The protein below binds the small molecule below.
Small molecule (SMILES): N=c1ccn([C@H]2C[C@H](O[P](=O)(O)OC[C@H]3O[C@@H](n4cnc5c(N)ncnc54)C[C@@H]3O[P](=O)(O)OC[C@H]3O[C@@H](n4cnc5c(N)ncnc54)C[C@@H]3O[P](=O)(O)OC[C@H]3O[C@@H](n4cnc5c(N)ncnc54)C[C@@H]3O)[C@@H](COP(=O)=O)O2)c(=O)[nH]1

Binding-site contacts:
Ligand atom N3 contacts residue TRP60 of chain 55.A at 3.0 Å.
Ligand atom OP1 contacts residue ASN275 of chain 55.A at 4.5 Å.
Ligand atom OP2 contacts residue ARG534 of chain 55.A at 3.6 Å.
Ligand atom O3' contacts residue GLN137 of chain 55.A at 2.1 Å (h-bond).
Ligand atom O4' contacts residue TRP60 of chain 55.A at 4.2 Å.
Ligand atom N9 contacts residue TRP60 of chain 55.A at 3.8 Å.
Ligand atom C4 contacts residue TRP60 of chain 55.A at 3.5 Å (hydrophobic).
Ligand atom OP2 contacts residue PRO276 of chain 55.A at 3.9 Å.
Ligand atom OP1 contacts residue GLN137 of chain 55.A at 4.4 Å.
Ligand atom OP1 contacts residue PRO276 of chain 55.A at 3.1 Å.
Ligand atom C1' contacts residue GLN137 of chain 55.A at 4.0 Å.
Ligand atom O3' contacts residue TRP60 of chain 55.A at 4.4 Å.
Ligand atom C1' contacts residue TRP60 of chain 55.A at 3.5 Å (hydrophobic).
Ligand atom P contacts residue PRO276 of chain 55.A at 3.8 Å.
Ligand atom O5' contacts residue TRP60 of chain 55.A at 3.8 Å.
Ligand atom C2' contacts residue TRP60 of chain 55.A at 4.1 Å (hydrophobic).
Ligand atom C6 contacts residue TRP60 of chain 55.A at 3.4 Å (hydrophobic).
Ligand atom OP2 contacts residue ASN139 of chain 55.A at 3.3 Å (h-bond).
Ligand atom O3' contacts residue PRO276 of chain 55.A at 3.4 Å.
Ligand atom C5 contacts residue TRP60 of chain 55.A at 3.8 Å (hydrophobic).
Ligand atom P contacts residue GLN137 of chain 55.A at 3.5 Å.
Ligand atom C5' contacts residue PRO276 of chain 55.A at 3.7 Å (hydrophobic).
Ligand atom C4' contacts residue PRO276 of chain 55.A at 3.7 Å (hydrophobic).
Ligand atom N6 contacts residue GLY57 of chain 55.A at 3.7 Å.
Ligand atom OP2 contacts residue GLN137 of chain 55.A at 3.8 Å.
Ligand atom N6 contacts residue TRP60 of chain 55.A at 3.0 Å.
Ligand atom N6 contacts residue ASP58 of chain 55.A at 4.3 Å.
Ligand atom N1 contacts residue TRP60 of chain 55.A at 3.5 Å.
Ligand atom O5' contacts residue PRO276 of chain 55.A at 2.8 Å.
Ligand atom C8 contacts residue TRP60 of chain 55.A at 4.4 Å (hydrophobic).
Ligand atom C2 contacts residue TRP60 of chain 55.A at 3.4 Å (hydrophobic).
Ligand atom OP1 contacts residue ASN139 of chain 55.A at 3.1 Å (h-bond).
Ligand atom OP2 contacts residue TRP60 of chain 55.A at 4.4 Å.
Ligand atom C4' contacts residue GLN137 of chain 55.A at 4.1 Å.
Ligand atom C3' contacts residue GLN137 of chain 55.A at 2.6 Å.
Ligand atom C3' contacts residue PRO276 of chain 55.A at 3.2 Å (hydrophobic).
Ligand atom C2' contacts residue GLN137 of chain 55.A at 2.9 Å.
Ligand atom N7 contacts residue TRP60 of chain 55.A at 3.9 Å.
Ligand atom O5' contacts residue GLN137 of chain 55.A at 4.3 Å.
Ligand atom P contacts residue ASN139 of chain 55.A at 3.7 Å.

Sequence of chain 55.A:
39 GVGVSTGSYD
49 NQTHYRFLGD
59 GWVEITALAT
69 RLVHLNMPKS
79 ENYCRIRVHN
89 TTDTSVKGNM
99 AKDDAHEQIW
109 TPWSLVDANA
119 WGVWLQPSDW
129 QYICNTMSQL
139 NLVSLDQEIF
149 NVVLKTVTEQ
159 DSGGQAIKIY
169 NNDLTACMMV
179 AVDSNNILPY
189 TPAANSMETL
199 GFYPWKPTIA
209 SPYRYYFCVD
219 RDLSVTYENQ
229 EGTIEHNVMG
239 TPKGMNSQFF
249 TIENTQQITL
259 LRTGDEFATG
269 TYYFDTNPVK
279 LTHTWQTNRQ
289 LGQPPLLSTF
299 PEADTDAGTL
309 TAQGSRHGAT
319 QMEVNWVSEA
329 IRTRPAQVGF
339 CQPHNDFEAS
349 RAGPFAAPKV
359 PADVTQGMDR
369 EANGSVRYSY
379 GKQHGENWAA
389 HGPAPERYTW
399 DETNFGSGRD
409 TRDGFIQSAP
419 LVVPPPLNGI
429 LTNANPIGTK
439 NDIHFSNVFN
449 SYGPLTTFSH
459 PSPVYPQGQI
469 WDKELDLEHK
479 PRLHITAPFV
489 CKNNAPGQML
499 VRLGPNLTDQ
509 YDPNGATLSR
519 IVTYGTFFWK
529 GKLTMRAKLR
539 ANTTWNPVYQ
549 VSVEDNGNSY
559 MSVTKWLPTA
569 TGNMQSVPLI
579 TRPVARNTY